This small molecule binds to this protein.
Small molecule (SMILES): Cc1cc(Br)cc(CNC(=O)c2ccccc2Cl)c1OC(=O)c1ccc(Cl)cc1Cl

Binding-site contacts:
Ligand atom CL29 contacts residue LEU39 of chain 1.B at 3.7 Å.
Ligand atom CL29 contacts residue GLY38 of chain 1.B at 3.7 Å.
Ligand atom C24 contacts residue VAL76 of chain 1.B at 3.7 Å (hydrophobic).
Ligand atom C5 contacts residue TYR64 of chain 1.B at 3.5 Å (hydrophobic).
Ligand atom C11 contacts residue ASP73 of chain 1.B at 3.7 Å.
Ligand atom N8 contacts residue ASP73 of chain 1.B at 2.6 Å (salt-bridge).
Ligand atom BR19 contacts residue TYR64 of chain 1.B at 3.5 Å.
Ligand atom O10 contacts residue SER129 of chain 1.B at 3.2 Å (h-bond).
Ligand atom CL17 contacts residue TRP60 of chain 1.B at 3.3 Å.
Ligand atom C9 contacts residue ASP73 of chain 1.B at 3.5 Å.
Ligand atom O22 contacts residue GLY38 of chain 1.B at 3.4 Å.
Ligand atom C15 contacts residue ALA105 of chain 1.B at 3.8 Å (hydrophobic).
Ligand atom C15 contacts residue PHE101 of chain 1.B at 3.7 Å (hydrophobic).
Ligand atom N8 contacts residue THR75 of chain 1.B at 3.6 Å (h-bond).
Ligand atom C7 contacts residue ASP73 of chain 1.B at 3.5 Å.
Ligand atom C15 contacts residue LEU110 of chain 1.B at 3.7 Å (hydrophobic).
Ligand atom O22 contacts residue LEU36 of chain 1.B at 3.2 Å.
Ligand atom C6 contacts residue TYR64 of chain 1.B at 3.6 Å (hydrophobic).
Ligand atom C4 contacts residue LEU36 of chain 1.B at 3.6 Å (hydrophobic).
Ligand atom C24 contacts residue ALA127 of chain 1.B at 3.5 Å (hydrophobic).
Ligand atom C18 contacts residue ILE52 of chain 1.B at 3.4 Å (hydrophobic).
Ligand atom CL30 contacts residue LEU125 of chain 1.B at 3.1 Å.
Ligand atom C13 contacts residue TYR93 of chain 1.B at 3.7 Å (hydrophobic).
Ligand atom CL17 contacts residue LEU110 of chain 1.B at 3.8 Å.
Ligand atom C5 contacts residue LEU36 of chain 1.B at 3.7 Å (hydrophobic).
Ligand atom C27 contacts residue TYR47 of chain 1.B at 3.6 Å (hydrophobic).
Ligand atom CL30 contacts residue CYS79 of chain 1.B at 3.0 Å.
Ligand atom C4 contacts residue TYR64 of chain 1.B at 3.6 Å (hydrophobic).
Ligand atom C16 contacts residue PHE101 of chain 1.B at 3.8 Å (hydrophobic).
Ligand atom C2 contacts residue TYR64 of chain 1.B at 3.7 Å (hydrophobic).
Ligand atom C13 contacts residue TRP88 of chain 1.B at 3.5 Å (hydrophobic).
Ligand atom C14 contacts residue TYR93 of chain 1.B at 3.2 Å (hydrophobic).
Ligand atom C3 contacts residue TYR64 of chain 1.B at 3.6 Å (hydrophobic).
Ligand atom CL29 contacts residue ALA50 of chain 1.B at 3.5 Å.
Ligand atom O10 contacts residue TYR56 of chain 1.B at 3.3 Å (h-bond).
Ligand atom C2 contacts residue ILE52 of chain 1.B at 3.8 Å (hydrophobic).
Ligand atom C25 contacts residue ALA127 of chain 1.B at 3.7 Å (hydrophobic).
Ligand atom C18 contacts residue TYR47 of chain 1.B at 3.5 Å (hydrophobic).
Ligand atom C12 contacts residue THR75 of chain 1.B at 3.5 Å.
Ligand atom C1 contacts residue TYR64 of chain 1.B at 3.6 Å (hydrophobic).

Sequence of chain 1.B:
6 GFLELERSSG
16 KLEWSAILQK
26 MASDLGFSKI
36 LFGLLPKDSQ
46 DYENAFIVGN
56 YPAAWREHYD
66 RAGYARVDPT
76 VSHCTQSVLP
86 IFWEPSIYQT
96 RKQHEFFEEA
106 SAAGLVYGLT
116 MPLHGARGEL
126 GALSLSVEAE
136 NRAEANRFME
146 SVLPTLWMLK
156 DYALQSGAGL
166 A